Sequence of chain 1.A:
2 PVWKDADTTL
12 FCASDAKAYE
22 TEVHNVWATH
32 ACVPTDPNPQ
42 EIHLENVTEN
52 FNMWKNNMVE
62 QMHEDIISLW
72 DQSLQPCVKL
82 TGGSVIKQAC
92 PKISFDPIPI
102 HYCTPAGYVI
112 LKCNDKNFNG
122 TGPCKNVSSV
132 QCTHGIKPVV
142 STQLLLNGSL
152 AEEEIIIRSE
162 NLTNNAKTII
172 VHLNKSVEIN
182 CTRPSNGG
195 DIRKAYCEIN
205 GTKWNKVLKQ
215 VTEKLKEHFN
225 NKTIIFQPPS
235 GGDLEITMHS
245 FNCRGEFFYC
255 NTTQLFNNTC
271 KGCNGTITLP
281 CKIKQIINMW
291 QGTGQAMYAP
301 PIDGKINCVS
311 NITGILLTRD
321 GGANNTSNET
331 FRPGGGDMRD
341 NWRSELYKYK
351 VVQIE

The protein below binds the small molecule below.
Small molecule (SMILES): CC(=O)N[C@@H]1[C@@H](O)[C@H](O)[C@@H](CO)O[C@H]1O

Binding-site contacts:
Ligand atom C2 contacts residue ASN162 of chain 1.A at 2.5 Å.
Ligand atom C3 contacts residue ASN162 of chain 1.A at 3.8 Å.
Ligand atom C1 contacts residue THR164 of chain 1.A at 4.2 Å.
Ligand atom C6 contacts residue ASN165 of chain 1.A at 3.9 Å.
Ligand atom C1 contacts residue ASN165 of chain 1.A at 3.9 Å.
Ligand atom O5 contacts residue ASN162 of chain 1.A at 2.3 Å (h-bond).
Ligand atom O5 contacts residue THR164 of chain 1.A at 4.0 Å.
Ligand atom C4 contacts residue ASN162 of chain 1.A at 4.2 Å.
Ligand atom O5 contacts residue ASN165 of chain 1.A at 3.1 Å.
Ligand atom C6 contacts residue THR164 of chain 1.A at 4.0 Å.
Ligand atom O7 contacts residue ASN162 of chain 1.A at 3.6 Å.
Ligand atom O6 contacts residue ASN165 of chain 1.A at 3.6 Å.
Ligand atom N2 contacts residue ASN162 of chain 1.A at 2.9 Å (h-bond).
Ligand atom C5 contacts residue NAG1 of chain 1.K at 4.3 Å.
Ligand atom C7 contacts residue ASN162 of chain 1.A at 3.5 Å.
Ligand atom C5 contacts residue ASN165 of chain 1.A at 4.2 Å.
Ligand atom C1 contacts residue ASN162 of chain 1.A at 1.4 Å.
Ligand atom C6 contacts residue NAG1 of chain 1.K at 3.6 Å.
Ligand atom C5 contacts residue ASN162 of chain 1.A at 3.6 Å.
Ligand atom C5 contacts residue THR164 of chain 1.A at 3.7 Å.
Ligand atom O4 contacts residue NAG1 of chain 1.K at 4.3 Å.